Binding-site contacts:
Ligand atom O2P contacts residue PHE36 of chain 1.A at 2.8 Å (h-bond).
Ligand atom C2 contacts residue PHE36 of chain 1.A at 3.6 Å (hydrophobic).
Ligand atom N11 contacts residue GLY26 of chain 1.B at 3.5 Å (h-bond).
Ligand atom N3 contacts residue PHE36 of chain 1.A at 3.6 Å.
Ligand atom O2P contacts residue GLY34 of chain 1.A at 3.5 Å.
Ligand atom N31 contacts residue ALA27 of chain 1.B at 3.5 Å.
Ligand atom N1 contacts residue PHE36 of chain 1.A at 3.6 Å.
Ligand atom O2' contacts residue GLN92 of chain 1.A at 2.8 Å (h-bond).
Ligand atom C8 contacts residue PHE36 of chain 1.A at 3.5 Å (hydrophobic).
Ligand atom O2'1 contacts residue THR28 of chain 1.B at 2.8 Å (h-bond).
Ligand atom C61 contacts residue GLY26 of chain 1.B at 3.5 Å.
Ligand atom O4'1 contacts residue ILE7 of chain 1.A at 3.5 Å.
Ligand atom O2P1 contacts residue HIS108 of chain 1.B at 2.7 Å (h-bond).
Ligand atom C6 contacts residue PHE36 of chain 1.A at 3.5 Å (hydrophobic).
Ligand atom O3' contacts residue GLN92 of chain 1.A at 3.5 Å (h-bond).
Ligand atom C1' contacts residue GLN92 of chain 1.A at 3.5 Å.
Ligand atom O1P contacts residue LEU37 of chain 1.A at 2.9 Å (h-bond).
Ligand atom O4' contacts residue PHE36 of chain 1.A at 3.4 Å.
Ligand atom C21 contacts residue ILE45 of chain 1.B at 3.2 Å (hydrophobic).
Ligand atom C4 contacts residue PHE36 of chain 1.A at 3.4 Å (hydrophobic).
Ligand atom N61 contacts residue GLY47 of chain 1.B at 2.9 Å (h-bond).
Ligand atom C4' contacts residue GLN92 of chain 1.A at 3.4 Å.
Ligand atom O2P1 contacts residue GLY94 of chain 1.A at 2.8 Å (h-bond).
Ligand atom C2' contacts residue GLN92 of chain 1.A at 3.5 Å.
Ligand atom C2'1 contacts residue THR28 of chain 1.B at 3.2 Å.
Ligand atom C2'1 contacts residue ALA27 of chain 1.B at 3.4 Å (hydrophobic).
Ligand atom N31 contacts residue THR28 of chain 1.B at 2.9 Å (h-bond).
Ligand atom N11 contacts residue GLY47 of chain 1.B at 2.9 Å (h-bond).
Ligand atom O2P contacts residue GLY35 of chain 1.A at 3.1 Å (h-bond).
Ligand atom O1P contacts residue GLY34 of chain 1.A at 3.4 Å.
Ligand atom O4' contacts residue VAL91 of chain 1.A at 3.5 Å.
Ligand atom N7 contacts residue PHE36 of chain 1.A at 3.4 Å.
Ligand atom O4'1 contacts residue THR97 of chain 1.A at 3.5 Å (h-bond).
Ligand atom O1P1 contacts residue HIS108 of chain 1.B at 3.5 Å (h-bond).
Ligand atom O2'1 contacts residue ASN41 of chain 1.A at 3.0 Å (h-bond).
Ligand atom C21 contacts residue ALA27 of chain 1.B at 3.6 Å (hydrophobic).
Ligand atom O2'1 contacts residue GLY34 of chain 1.A at 3.3 Å.
Ligand atom N6 contacts residue PHE36 of chain 1.A at 3.6 Å.
Ligand atom C5 contacts residue PHE36 of chain 1.A at 3.5 Å (hydrophobic).
Ligand atom C1'1 contacts residue THR28 of chain 1.B at 3.2 Å.

Sequence of chain 1.B:
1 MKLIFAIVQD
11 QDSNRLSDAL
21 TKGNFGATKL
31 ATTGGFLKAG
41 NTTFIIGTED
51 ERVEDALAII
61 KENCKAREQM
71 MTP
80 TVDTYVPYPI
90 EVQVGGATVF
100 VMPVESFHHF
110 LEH

Sequence of chain 1.A:
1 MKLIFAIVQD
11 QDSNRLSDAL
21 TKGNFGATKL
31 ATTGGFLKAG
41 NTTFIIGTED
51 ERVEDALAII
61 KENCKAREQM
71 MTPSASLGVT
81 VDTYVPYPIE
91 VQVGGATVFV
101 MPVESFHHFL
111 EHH

The protein below binds the small molecule below.
Small molecule (SMILES): Nc1ncnc2c1ncn2[C@@H]1O[C@@H]2CO[P](=O)(O)O[C@H]3[C@@H](O)[C@H](n4cnc5c(N)ncnc54)O[C@@H]3CO[P](=O)(O)O[C@H]2[C@H]1O